Sequence of chain 1.A:
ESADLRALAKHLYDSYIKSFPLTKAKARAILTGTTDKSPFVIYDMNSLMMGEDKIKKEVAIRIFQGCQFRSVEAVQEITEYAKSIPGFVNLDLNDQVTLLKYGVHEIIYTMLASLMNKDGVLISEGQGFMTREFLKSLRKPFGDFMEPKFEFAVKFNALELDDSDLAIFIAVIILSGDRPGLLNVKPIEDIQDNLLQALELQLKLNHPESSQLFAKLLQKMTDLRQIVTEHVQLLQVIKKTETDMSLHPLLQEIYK

The small molecule below binds the protein below.
Small molecule (SMILES): CCN(CC)c1ccc2c(N(C)CCOc3ccc(C[C@@H]4SC(=O)NC4=O)cc3)cc(=O)oc2c1

Binding-site contacts:
Ligand atom O2 contacts residue TYR272 of chain 1.A at 3.3 Å (h-bond).
Ligand atom C15 contacts residue ILE140 of chain 1.A at 3.6 Å (hydrophobic).
Ligand atom O1 contacts residue GLN85 of chain 1.A at 3.0 Å (h-bond).
Ligand atom C25 contacts residue ARG79 of chain 1.A at 3.8 Å.
Ligand atom C1 contacts residue GLN85 of chain 1.A at 3.8 Å.
Ligand atom N1 contacts residue TYR272 of chain 1.A at 3.0 Å (h-bond).
Ligand atom O5 contacts residue ARG87 of chain 1.A at 3.5 Å.
Ligand atom C5 contacts residue SER88 of chain 1.A at 3.6 Å.
Ligand atom C14 contacts residue ILE140 of chain 1.A at 3.4 Å (hydrophobic).
Ligand atom C13 contacts residue CYS84 of chain 1.A at 3.7 Å (hydrophobic).
Ligand atom C7 contacts residue MET163 of chain 1.A at 3.5 Å (hydrophobic).
Ligand atom C26 contacts residue GLU58 of chain 1.A at 3.6 Å.
Ligand atom C6 contacts residue PHE162 of chain 1.A at 3.8 Å (hydrophobic).
Ligand atom C2 contacts residue HIS122 of chain 1.A at 3.6 Å.
Ligand atom C11 contacts residue CYS84 of chain 1.A at 3.3 Å (hydrophobic).
Ligand atom C3 contacts residue SER88 of chain 1.A at 2.9 Å.
Ligand atom O2 contacts residue SER88 of chain 1.A at 2.8 Å (h-bond).
Ligand atom O5 contacts residue SER141 of chain 1.A at 3.2 Å (h-bond).
Ligand atom O1 contacts residue HIS248 of chain 1.A at 3.1 Å (h-bond).
Ligand atom O3 contacts residue LEU129 of chain 1.A at 3.6 Å.
Ligand atom C7 contacts residue CYS84 of chain 1.A at 3.5 Å (hydrophobic).
Ligand atom C6 contacts residue CYS84 of chain 1.A at 3.7 Å (hydrophobic).
Ligand atom N2 contacts residue ILE140 of chain 1.A at 3.5 Å.
Ligand atom C2 contacts residue TYR272 of chain 1.A at 3.4 Å (hydrophobic).
Ligand atom N1 contacts residue HIS248 of chain 1.A at 3.7 Å.
Ligand atom C24 contacts residue ILE80 of chain 1.A at 3.4 Å (hydrophobic).
Ligand atom S1 contacts residue CYS84 of chain 1.A at 3.8 Å.
Ligand atom C16 contacts residue SER141 of chain 1.A at 3.6 Å.
Ligand atom C10 contacts residue CYS84 of chain 1.A at 3.7 Å (hydrophobic).
Ligand atom O1 contacts residue LEU252 of chain 1.A at 3.7 Å.
Ligand atom C4 contacts residue TYR126 of chain 1.A at 3.5 Å (hydrophobic).
Ligand atom C2 contacts residue SER88 of chain 1.A at 3.2 Å.
Ligand atom C4 contacts residue SER88 of chain 1.A at 3.1 Å.
Ligand atom C11 contacts residue MET163 of chain 1.A at 3.8 Å (hydrophobic).
Ligand atom O2 contacts residue HIS122 of chain 1.A at 2.6 Å (h-bond).
Ligand atom C8 contacts residue CYS84 of chain 1.A at 3.7 Å (hydrophobic).
Ligand atom C16 contacts residue ILE140 of chain 1.A at 3.8 Å (hydrophobic).
Ligand atom O1 contacts residue PHE81 of chain 1.A at 3.2 Å.
Ligand atom C10 contacts residue SER88 of chain 1.A at 3.2 Å.
Ligand atom C1 contacts residue HIS248 of chain 1.A at 3.2 Å.